Binding-site contacts:
Ligand atom N contacts residue THR179 of chain 1.B at 2.9 Å (h-bond).
Ligand atom CB contacts residue NAD1 of chain 1.G at 3.2 Å.
Ligand atom C contacts residue LEU73 of chain 1.B at 4.2 Å (hydrophobic).
Ligand atom O contacts residue TRP273 of chain 1.B at 4.1 Å.
Ligand atom CB contacts residue THR112 of chain 1.B at 3.9 Å.
Ligand atom CB contacts residue THR179 of chain 1.B at 4.5 Å.
Ligand atom C contacts residue THR179 of chain 1.B at 4.1 Å.
Ligand atom CG2 contacts residue NAD1 of chain 1.G at 4.1 Å.
Ligand atom OG1 contacts residue NAD1 of chain 1.G at 3.8 Å.
Ligand atom C contacts residue SER74 of chain 1.B at 3.5 Å.
Ligand atom O contacts residue THR178 of chain 1.B at 4.5 Å.
Ligand atom OXT contacts residue THR178 of chain 1.B at 3.3 Å (h-bond).
Ligand atom CG2 contacts residue THR112 of chain 1.B at 4.2 Å.
Ligand atom CD1 contacts residue PRO165 of chain 1.B at 3.7 Å (hydrophobic).
Ligand atom OG1 contacts residue PHE137 of chain 1.B at 3.2 Å.
Ligand atom N contacts residue NAD1 of chain 1.G at 3.0 Å (h-bond).
Ligand atom CD1 contacts residue ILE113 of chain 1.B at 3.2 Å (hydrophobic).
Ligand atom CG2 contacts residue PRO165 of chain 1.B at 4.2 Å (hydrophobic).
Ligand atom CG2 contacts residue TRP273 of chain 1.B at 4.0 Å (hydrophobic).
Ligand atom OXT contacts residue SER74 of chain 1.B at 3.7 Å.
Ligand atom OXT contacts residue THR179 of chain 1.B at 3.2 Å (h-bond).
Ligand atom O contacts residue SER74 of chain 1.B at 2.6 Å (h-bond).
Ligand atom OXT contacts residue GLY177 of chain 1.B at 4.0 Å.
Ligand atom C contacts residue TRP273 of chain 1.B at 4.5 Å (hydrophobic).
Ligand atom CG2 contacts residue THR179 of chain 1.B at 3.6 Å.
Ligand atom N contacts residue LEU73 of chain 1.B at 4.3 Å.
Ligand atom CA contacts residue LEU73 of chain 1.B at 3.9 Å (hydrophobic).
Ligand atom CG2 contacts residue GLY166 of chain 1.B at 4.3 Å.
Ligand atom CD1 contacts residue THR179 of chain 1.B at 4.4 Å.
Ligand atom CD1 contacts residue TRP273 of chain 1.B at 4.0 Å (hydrophobic).
Ligand atom CD1 contacts residue NAD1 of chain 1.G at 4.2 Å.
Ligand atom O contacts residue LEU73 of chain 1.B at 3.8 Å.
Ligand atom CD1 contacts residue GLY166 of chain 1.B at 4.1 Å.
Ligand atom CD1 contacts residue TYR164 of chain 1.B at 3.7 Å (hydrophobic).
Ligand atom C contacts residue THR178 of chain 1.B at 4.4 Å.
Ligand atom CA contacts residue THR179 of chain 1.B at 4.0 Å.
Ligand atom OG1 contacts residue THR112 of chain 1.B at 2.9 Å (h-bond).
Ligand atom CA contacts residue NAD1 of chain 1.G at 4.0 Å.
Ligand atom CD1 contacts residue THR112 of chain 1.B at 3.3 Å.
Ligand atom O contacts residue PHE137 of chain 1.B at 4.0 Å.

Sequence of chain 1.B:
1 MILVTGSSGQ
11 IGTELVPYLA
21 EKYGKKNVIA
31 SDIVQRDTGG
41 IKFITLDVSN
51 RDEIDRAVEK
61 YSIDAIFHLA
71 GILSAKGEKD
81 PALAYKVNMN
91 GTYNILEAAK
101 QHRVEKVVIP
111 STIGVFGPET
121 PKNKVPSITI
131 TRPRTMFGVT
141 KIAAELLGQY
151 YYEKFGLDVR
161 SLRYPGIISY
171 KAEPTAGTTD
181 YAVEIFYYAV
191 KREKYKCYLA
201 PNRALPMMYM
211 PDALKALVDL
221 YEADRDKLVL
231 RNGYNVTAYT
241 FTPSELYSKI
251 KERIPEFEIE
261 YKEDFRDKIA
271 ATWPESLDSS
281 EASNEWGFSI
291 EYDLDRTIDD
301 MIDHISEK

The protein below binds the small molecule below.
Small molecule (SMILES): CC[C@@H](O)[C@H](N)C(=O)O